The protein below binds the small molecule below.
Small molecule (SMILES): O=C([O-])CC(=O)C(=O)O

Binding-site contacts:
Ligand atom O4 contacts residue THR254 of chain 2.A at 3.1 Å.
Ligand atom O2 contacts residue GLY402 of chain 2.A at 2.5 Å (h-bond).
Ligand atom O1 contacts residue FAD1 of chain 2.G at 3.5 Å.
Ligand atom O1 contacts residue HIS354 of chain 2.A at 2.7 Å (h-bond).
Ligand atom O4 contacts residue GLU255 of chain 2.A at 2.2 Å (salt-bridge).
Ligand atom O4 contacts residue HIS242 of chain 2.A at 3.2 Å.
Ligand atom C1 contacts residue PHE126 of chain 2.A at 4.1 Å (hydrophobic).
Ligand atom O2 contacts residue ARG399 of chain 2.A at 3.4 Å (salt-bridge).
Ligand atom C3 contacts residue HIS242 of chain 2.A at 4.0 Å.
Ligand atom C1 contacts residue HIS354 of chain 2.A at 3.8 Å.
Ligand atom O5 contacts residue GLU255 of chain 2.A at 3.3 Å (salt-bridge).
Ligand atom C4 contacts residue HIS242 of chain 2.A at 3.8 Å.
Ligand atom O4 contacts residue ARG286 of chain 2.A at 3.6 Å.
Ligand atom C3 contacts residue GLY51 of chain 2.A at 4.1 Å.
Ligand atom C2 contacts residue PHE126 of chain 2.A at 3.4 Å (hydrophobic).
Ligand atom C3 contacts residue PHE126 of chain 2.A at 3.8 Å (hydrophobic).
Ligand atom C2 contacts residue HIS242 of chain 2.A at 3.5 Å.
Ligand atom O3 contacts residue GLY51 of chain 2.A at 3.6 Å (h-bond).
Ligand atom C4 contacts residue LEU252 of chain 2.A at 4.2 Å (hydrophobic).
Ligand atom O5 contacts residue LEU252 of chain 2.A at 3.8 Å.
Ligand atom C1 contacts residue GLY402 of chain 2.A at 3.6 Å.
Ligand atom C2 contacts residue ARG286 of chain 2.A at 3.6 Å.
Ligand atom C4 contacts residue GLU255 of chain 2.A at 3.1 Å.
Ligand atom C4 contacts residue THR254 of chain 2.A at 3.4 Å.
Ligand atom C1 contacts residue GLY401 of chain 2.A at 4.1 Å.
Ligand atom O5 contacts residue GLN50 of chain 2.A at 3.8 Å.
Ligand atom C3 contacts residue FAD1 of chain 2.G at 3.5 Å.
Ligand atom O2 contacts residue GLY401 of chain 2.A at 3.4 Å.
Ligand atom C1 contacts residue FAD1 of chain 2.G at 3.6 Å.
Ligand atom C4 contacts residue GLY51 of chain 2.A at 3.9 Å.
Ligand atom O2 contacts residue PHE126 of chain 2.A at 3.8 Å.
Ligand atom O5 contacts residue THR254 of chain 2.A at 2.6 Å.
Ligand atom O2 contacts residue FAD1 of chain 2.G at 3.1 Å (h-bond).
Ligand atom O4 contacts residue PHE126 of chain 2.A at 3.9 Å.
Ligand atom C2 contacts residue GLU255 of chain 2.A at 3.8 Å.
Ligand atom O1 contacts residue ARG399 of chain 2.A at 2.3 Å (salt-bridge).
Ligand atom C1 contacts residue ARG399 of chain 2.A at 3.2 Å.
Ligand atom O5 contacts residue GLY51 of chain 2.A at 3.2 Å (h-bond).
Ligand atom C4 contacts residue PHE126 of chain 2.A at 4.0 Å (hydrophobic).
Ligand atom O3 contacts residue FAD1 of chain 2.G at 2.5 Å (h-bond).

Sequence of chain 2.A:
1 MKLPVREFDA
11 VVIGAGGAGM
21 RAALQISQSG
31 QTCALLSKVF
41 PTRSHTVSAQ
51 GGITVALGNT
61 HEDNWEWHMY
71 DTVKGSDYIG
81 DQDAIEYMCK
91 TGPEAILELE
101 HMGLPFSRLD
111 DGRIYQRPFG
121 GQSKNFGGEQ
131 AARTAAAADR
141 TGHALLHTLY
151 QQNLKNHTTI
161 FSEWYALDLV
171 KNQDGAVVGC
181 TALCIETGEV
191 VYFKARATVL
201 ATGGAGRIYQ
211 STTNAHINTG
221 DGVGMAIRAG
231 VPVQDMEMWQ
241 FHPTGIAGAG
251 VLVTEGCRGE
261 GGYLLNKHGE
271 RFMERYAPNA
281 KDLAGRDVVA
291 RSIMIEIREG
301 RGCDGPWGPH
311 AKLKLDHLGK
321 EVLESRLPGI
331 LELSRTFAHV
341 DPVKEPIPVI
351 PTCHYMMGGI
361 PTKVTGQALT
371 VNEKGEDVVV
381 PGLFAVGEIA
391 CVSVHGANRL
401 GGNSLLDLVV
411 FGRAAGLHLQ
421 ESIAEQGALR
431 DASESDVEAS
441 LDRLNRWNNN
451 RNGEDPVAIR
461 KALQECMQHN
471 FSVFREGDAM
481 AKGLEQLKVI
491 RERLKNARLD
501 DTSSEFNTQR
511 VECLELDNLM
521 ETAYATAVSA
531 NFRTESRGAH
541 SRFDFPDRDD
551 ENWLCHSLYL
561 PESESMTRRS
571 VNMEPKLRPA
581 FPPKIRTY